A protein and the small-molecule ligand that binds it are described below.
Small molecule (SMILES): N[C@@H](Cc1c[nH]c2ccccc12)C(=O)O

Sequence of chain 3.B:
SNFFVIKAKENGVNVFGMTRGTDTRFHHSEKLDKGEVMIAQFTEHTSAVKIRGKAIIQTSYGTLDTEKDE

Sequence of chain 3.C:
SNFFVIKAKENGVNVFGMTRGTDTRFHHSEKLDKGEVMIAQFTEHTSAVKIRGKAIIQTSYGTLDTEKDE

Binding-site contacts:
Ligand atom CZ3 contacts residue GLU44 of chain 3.B at 4.3 Å.
Ligand atom CH2 contacts residue GLU44 of chain 3.B at 4.1 Å.
Ligand atom CE3 contacts residue THR43 of chain 3.B at 4.2 Å.
Ligand atom OXT contacts residue ARG20 of chain 3.B at 4.2 Å.
Ligand atom N contacts residue SER1 of chain 3.B at 3.2 Å (h-bond).
Ligand atom CE2 contacts residue GLU44 of chain 3.B at 3.6 Å.
Ligand atom CB contacts residue THR43 of chain 3.B at 3.8 Å.
Ligand atom CB contacts residue ARG20 of chain 3.B at 3.9 Å.
Ligand atom CG contacts residue PHE42 of chain 3.B at 4.5 Å (hydrophobic).
Ligand atom O contacts residue PHE42 of chain 3.B at 4.2 Å.
Ligand atom C contacts residue GLN41 of chain 3.C at 3.3 Å.
Ligand atom CE2 contacts residue THR43 of chain 3.B at 4.2 Å.
Ligand atom OXT contacts residue SER1 of chain 3.C at 3.9 Å.
Ligand atom CG contacts residue THR43 of chain 3.B at 3.6 Å.
Ligand atom CD2 contacts residue GLU44 of chain 3.B at 3.7 Å.
Ligand atom O contacts residue ASN2 of chain 3.B at 3.9 Å.
Ligand atom CD2 contacts residue THR43 of chain 3.B at 3.8 Å.
Ligand atom NE1 contacts residue THR43 of chain 3.B at 4.2 Å.
Ligand atom CB contacts residue PHE42 of chain 3.B at 3.7 Å (hydrophobic).
Ligand atom CB contacts residue GLU44 of chain 3.B at 4.5 Å.
Ligand atom CA contacts residue SER1 of chain 3.B at 4.2 Å.
Ligand atom CZ2 contacts residue GLU44 of chain 3.B at 3.6 Å.
Ligand atom CD1 contacts residue THR43 of chain 3.B at 3.8 Å.
Ligand atom CZ3 contacts residue ARG20 of chain 3.B at 3.9 Å.
Ligand atom O contacts residue SER1 of chain 3.B at 3.2 Å (h-bond).
Ligand atom NE1 contacts residue GLU44 of chain 3.B at 3.6 Å (salt-bridge).
Ligand atom CE3 contacts residue GLU44 of chain 3.B at 4.2 Å.
Ligand atom CE3 contacts residue ARG20 of chain 3.B at 3.7 Å.
Ligand atom OXT contacts residue GLN41 of chain 3.C at 2.8 Å (h-bond).
Ligand atom CD2 contacts residue ARG20 of chain 3.B at 4.5 Å.
Ligand atom CD1 contacts residue GLU44 of chain 3.B at 3.6 Å.
Ligand atom O contacts residue GLN41 of chain 3.C at 3.1 Å (h-bond).
Ligand atom CG contacts residue GLU44 of chain 3.B at 3.7 Å.
Ligand atom C contacts residue SER1 of chain 3.B at 4.0 Å.